Sequence of chain 1.I:
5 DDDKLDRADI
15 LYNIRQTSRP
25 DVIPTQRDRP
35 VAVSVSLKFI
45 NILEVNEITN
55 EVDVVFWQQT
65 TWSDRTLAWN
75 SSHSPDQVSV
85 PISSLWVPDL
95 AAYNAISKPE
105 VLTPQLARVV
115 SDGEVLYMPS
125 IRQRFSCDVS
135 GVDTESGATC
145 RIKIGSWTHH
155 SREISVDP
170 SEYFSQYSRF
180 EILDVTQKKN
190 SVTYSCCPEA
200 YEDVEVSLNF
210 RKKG

Binding-site contacts:
Ligand atom N2 contacts residue SER76 of chain 1.I at 3.2 Å (h-bond).
Ligand atom C7 contacts residue SER76 of chain 1.I at 4.3 Å.
Ligand atom C3 contacts residue ASN74 of chain 1.I at 3.9 Å.
Ligand atom N2 contacts residue ASN74 of chain 1.I at 3.0 Å (h-bond).
Ligand atom C1 contacts residue ASN74 of chain 1.I at 1.4 Å.
Ligand atom C7 contacts residue ASN74 of chain 1.I at 3.6 Å.
Ligand atom C5 contacts residue ASN74 of chain 1.I at 3.6 Å.
Ligand atom C4 contacts residue ASN74 of chain 1.I at 4.3 Å.
Ligand atom C1 contacts residue SER76 of chain 1.I at 4.3 Å.
Ligand atom O7 contacts residue ASN74 of chain 1.I at 3.8 Å.
Ligand atom C2 contacts residue SER76 of chain 1.I at 3.7 Å.
Ligand atom C2 contacts residue ASN74 of chain 1.I at 2.6 Å.
Ligand atom C8 contacts residue HIS77 of chain 1.I at 3.9 Å.
Ligand atom O5 contacts residue ASN74 of chain 1.I at 2.3 Å (h-bond).

The small molecule below binds the protein below.
Small molecule (SMILES): CC(=O)N[C@@H]1[C@@H](O)[C@H](O)[C@@H](CO)O[C@H]1O